The small molecule below binds the protein below.
Small molecule (SMILES): CC(=O)N[C@H]1[C@H](O[C@H]2[C@H](O)[C@@H](NC(C)=O)CO[C@@H]2CO)O[C@H](CO)[C@@H](O[C@@H]2O[C@H](CO)[C@@H](O)[C@H](O)[C@@H]2O)[C@@H]1O

Sequence of chain 1.I:
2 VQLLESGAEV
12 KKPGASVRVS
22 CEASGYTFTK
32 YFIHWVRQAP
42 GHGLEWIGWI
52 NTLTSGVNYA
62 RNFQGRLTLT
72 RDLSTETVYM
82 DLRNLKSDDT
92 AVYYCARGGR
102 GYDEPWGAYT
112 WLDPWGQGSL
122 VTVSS

Binding-site contacts:
Ligand atom C6 contacts residue SER31 of chain 1.J at 4.1 Å.
Ligand atom O3 contacts residue MAN5 of chain 1.YA at 4.2 Å.
Ligand atom C3 contacts residue ASN255 of chain 1.E at 3.9 Å.
Ligand atom C1 contacts residue GLY30 of chain 1.J at 4.3 Å.
Ligand atom C5 contacts residue SER31 of chain 1.J at 4.1 Å.
Ligand atom O5 contacts residue SER31 of chain 1.J at 4.0 Å.
Ligand atom C8 contacts residue PHE256 of chain 1.E at 4.1 Å (hydrophobic).
Ligand atom C5 contacts residue ASN255 of chain 1.E at 3.8 Å.
Ligand atom O7 contacts residue ASP33 of chain 1.J at 4.0 Å.
Ligand atom C7 contacts residue ASN255 of chain 1.E at 3.3 Å.
Ligand atom C6 contacts residue MAN5 of chain 1.YA at 4.1 Å.
Ligand atom C8 contacts residue ASN255 of chain 1.E at 4.0 Å.
Ligand atom C1 contacts residue TRP107 of chain 1.I at 4.0 Å (hydrophobic).
Ligand atom C7 contacts residue MAN5 of chain 1.YA at 4.1 Å.
Ligand atom C1 contacts residue ASN255 of chain 1.E at 1.5 Å.
Ligand atom C8 contacts residue BMA3 of chain 1.YA at 4.3 Å.
Ligand atom O7 contacts residue ASN255 of chain 1.E at 3.4 Å (h-bond).
Ligand atom O4 contacts residue GLY30 of chain 1.J at 4.5 Å.
Ligand atom N2 contacts residue ASN255 of chain 1.E at 2.9 Å (h-bond).
Ligand atom C6 contacts residue TYR32 of chain 1.J at 3.6 Å (hydrophobic).
Ligand atom O6 contacts residue MAN5 of chain 1.YA at 3.2 Å (h-bond).
Ligand atom C5 contacts residue GLY30 of chain 1.J at 4.0 Å.
Ligand atom C6 contacts residue TRP107 of chain 1.I at 4.3 Å (hydrophobic).
Ligand atom C5 contacts residue TRP107 of chain 1.I at 4.2 Å (hydrophobic).
Ligand atom C8 contacts residue MAN5 of chain 1.YA at 3.9 Å.
Ligand atom O7 contacts residue GLN254 of chain 1.E at 4.3 Å.
Ligand atom C8 contacts residue NAG1 of chain 1.YA at 3.9 Å.
Ligand atom O5 contacts residue ASN255 of chain 1.E at 2.5 Å (h-bond).
Ligand atom O6 contacts residue TRP107 of chain 1.I at 4.5 Å.
Ligand atom C4 contacts residue GLY30 of chain 1.J at 3.9 Å.
Ligand atom C6 contacts residue GLY30 of chain 1.J at 3.9 Å.
Ligand atom C2 contacts residue GLY30 of chain 1.J at 4.2 Å.
Ligand atom C4 contacts residue ASN255 of chain 1.E at 4.4 Å.
Ligand atom O6 contacts residue SER31 of chain 1.J at 4.0 Å.
Ligand atom O7 contacts residue MAN5 of chain 1.YA at 3.4 Å (h-bond).
Ligand atom O5 contacts residue TRP107 of chain 1.I at 3.5 Å.
Ligand atom O6 contacts residue TYR32 of chain 1.J at 4.2 Å.
Ligand atom O5 contacts residue GLY30 of chain 1.J at 3.5 Å (h-bond).
Ligand atom O4 contacts residue SER31 of chain 1.J at 3.9 Å.
Ligand atom C2 contacts residue ASN255 of chain 1.E at 2.5 Å.

Sequence of chain 1.J:
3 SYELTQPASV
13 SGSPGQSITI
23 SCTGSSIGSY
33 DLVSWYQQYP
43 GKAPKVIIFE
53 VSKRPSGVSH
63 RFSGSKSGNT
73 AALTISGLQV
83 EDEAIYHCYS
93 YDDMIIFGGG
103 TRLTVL

Sequence of chain 1.E:
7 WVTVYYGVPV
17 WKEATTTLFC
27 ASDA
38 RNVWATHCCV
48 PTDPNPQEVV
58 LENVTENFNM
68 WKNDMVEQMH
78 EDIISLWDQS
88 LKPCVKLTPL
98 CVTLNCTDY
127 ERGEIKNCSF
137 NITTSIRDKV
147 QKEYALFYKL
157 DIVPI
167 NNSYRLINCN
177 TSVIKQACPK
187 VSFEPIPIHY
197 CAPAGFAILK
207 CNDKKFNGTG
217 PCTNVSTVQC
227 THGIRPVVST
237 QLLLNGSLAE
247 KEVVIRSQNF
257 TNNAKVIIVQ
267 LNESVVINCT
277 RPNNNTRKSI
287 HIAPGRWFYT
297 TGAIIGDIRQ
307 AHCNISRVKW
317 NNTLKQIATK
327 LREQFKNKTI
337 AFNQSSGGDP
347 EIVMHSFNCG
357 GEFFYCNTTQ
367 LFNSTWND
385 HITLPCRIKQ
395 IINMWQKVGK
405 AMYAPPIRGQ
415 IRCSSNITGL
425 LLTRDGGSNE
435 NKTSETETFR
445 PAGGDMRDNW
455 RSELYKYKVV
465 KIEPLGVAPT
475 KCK